Sequence of chain 1.A:
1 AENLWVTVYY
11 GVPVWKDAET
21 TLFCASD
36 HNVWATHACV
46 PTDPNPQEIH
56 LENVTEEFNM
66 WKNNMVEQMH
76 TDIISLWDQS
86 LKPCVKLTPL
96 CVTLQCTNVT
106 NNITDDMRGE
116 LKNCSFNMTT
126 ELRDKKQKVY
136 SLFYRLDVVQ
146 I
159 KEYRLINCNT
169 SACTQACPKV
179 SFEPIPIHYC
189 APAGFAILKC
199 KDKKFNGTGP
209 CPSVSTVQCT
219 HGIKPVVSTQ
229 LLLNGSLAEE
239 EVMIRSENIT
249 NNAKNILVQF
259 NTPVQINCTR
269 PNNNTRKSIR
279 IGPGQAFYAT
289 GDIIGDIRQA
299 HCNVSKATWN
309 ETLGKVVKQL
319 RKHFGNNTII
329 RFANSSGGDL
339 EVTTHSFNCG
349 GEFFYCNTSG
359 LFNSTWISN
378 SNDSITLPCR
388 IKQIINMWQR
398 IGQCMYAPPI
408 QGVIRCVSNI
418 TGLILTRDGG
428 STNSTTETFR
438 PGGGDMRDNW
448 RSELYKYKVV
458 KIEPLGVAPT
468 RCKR

Binding-site contacts:
Ligand atom C6 contacts residue ARG162 of chain 1.A at 4.3 Å.
Ligand atom C2 contacts residue ASN167 of chain 1.A at 2.5 Å.
Ligand atom O7 contacts residue ARG278 of chain 1.C at 2.8 Å (salt-bridge).
Ligand atom C5 contacts residue ARG162 of chain 1.A at 4.2 Å.
Ligand atom C8 contacts residue THR168 of chain 1.A at 4.3 Å.
Ligand atom C5 contacts residue ASN167 of chain 1.A at 3.7 Å.
Ligand atom C7 contacts residue ASN167 of chain 1.A at 3.4 Å.
Ligand atom C8 contacts residue ASN167 of chain 1.A at 3.6 Å.
Ligand atom O7 contacts residue ASN167 of chain 1.A at 3.5 Å (h-bond).
Ligand atom N2 contacts residue ASN167 of chain 1.A at 2.9 Å (h-bond).
Ligand atom N2 contacts residue THR168 of chain 1.A at 4.2 Å.
Ligand atom C1 contacts residue ARG162 of chain 1.A at 3.7 Å.
Ligand atom C8 contacts residue ARG278 of chain 1.C at 4.1 Å.
Ligand atom O6 contacts residue ARG162 of chain 1.A at 3.6 Å.
Ligand atom C3 contacts residue ASN167 of chain 1.A at 3.8 Å.
Ligand atom C7 contacts residue ARG278 of chain 1.C at 3.8 Å.
Ligand atom O5 contacts residue ASN167 of chain 1.A at 2.4 Å (h-bond).
Ligand atom O5 contacts residue ARG162 of chain 1.A at 3.2 Å (salt-bridge).
Ligand atom C4 contacts residue ASN167 of chain 1.A at 4.2 Å.
Ligand atom O6 contacts residue VAL144 of chain 1.A at 4.3 Å.
Ligand atom C1 contacts residue ASN167 of chain 1.A at 1.4 Å.

A small-molecule ligand and the protein it binds are described below.
Small molecule (SMILES): CC(=O)N[C@@H]1[C@@H](O)[C@H](O)[C@@H](CO)O[C@H]1O

Sequence of chain 1.C:
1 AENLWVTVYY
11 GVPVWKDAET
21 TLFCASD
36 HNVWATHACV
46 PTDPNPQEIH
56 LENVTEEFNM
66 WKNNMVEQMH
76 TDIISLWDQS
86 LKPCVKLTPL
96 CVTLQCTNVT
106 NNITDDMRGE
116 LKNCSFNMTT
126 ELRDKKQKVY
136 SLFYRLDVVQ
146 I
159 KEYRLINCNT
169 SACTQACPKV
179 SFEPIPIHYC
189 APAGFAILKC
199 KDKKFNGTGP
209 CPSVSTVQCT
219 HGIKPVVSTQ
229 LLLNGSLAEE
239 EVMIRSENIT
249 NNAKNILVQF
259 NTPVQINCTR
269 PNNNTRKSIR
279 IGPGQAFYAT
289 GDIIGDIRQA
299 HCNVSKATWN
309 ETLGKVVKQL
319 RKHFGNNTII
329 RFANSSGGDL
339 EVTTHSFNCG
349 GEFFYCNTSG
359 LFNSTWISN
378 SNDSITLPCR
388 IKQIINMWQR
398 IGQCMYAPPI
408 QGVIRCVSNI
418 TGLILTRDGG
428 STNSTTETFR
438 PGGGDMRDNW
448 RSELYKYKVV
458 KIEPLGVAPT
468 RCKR